Binding-site contacts:
Ligand atom C5' contacts residue DA1 of chain 1.DE at 3.6 Å.
Ligand atom C2' contacts residue PRO205 of chain 1.KA at 4.5 Å (hydrophobic).
Ligand atom O5' contacts residue DA1 of chain 1.DE at 3.9 Å.
Ligand atom C3' contacts residue DA1 of chain 1.DE at 2.6 Å.
Ligand atom O3' contacts residue DA1 of chain 1.DE at 1.6 Å.
Ligand atom C4' contacts residue DA1 of chain 1.DE at 3.7 Å.
Ligand atom C2' contacts residue DA1 of chain 1.DE at 3.7 Å.
Ligand atom O3' contacts residue PRO205 of chain 1.KA at 4.1 Å.

Sequence of chain 1.KA:
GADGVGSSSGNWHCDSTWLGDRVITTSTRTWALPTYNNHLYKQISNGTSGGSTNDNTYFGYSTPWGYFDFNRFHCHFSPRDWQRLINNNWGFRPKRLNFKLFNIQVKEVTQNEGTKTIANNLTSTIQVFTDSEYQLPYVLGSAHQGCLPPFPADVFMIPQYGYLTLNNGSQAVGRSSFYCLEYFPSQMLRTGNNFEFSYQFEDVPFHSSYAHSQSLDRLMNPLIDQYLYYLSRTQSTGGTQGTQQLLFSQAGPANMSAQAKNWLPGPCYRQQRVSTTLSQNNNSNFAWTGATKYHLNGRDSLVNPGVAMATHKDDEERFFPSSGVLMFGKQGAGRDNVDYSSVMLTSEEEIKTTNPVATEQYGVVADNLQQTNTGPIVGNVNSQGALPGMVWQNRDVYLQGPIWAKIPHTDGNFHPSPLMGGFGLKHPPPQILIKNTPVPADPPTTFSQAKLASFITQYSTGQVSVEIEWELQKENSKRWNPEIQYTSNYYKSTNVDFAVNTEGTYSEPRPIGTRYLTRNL

A small-molecule ligand and the protein it binds are described below.
Small molecule (SMILES): Nc1ccn([C@H]2C[C@H](O)[C@@H](COP(=O)(O)O)O2)c(=O)n1